Sequence of chain 1.C:
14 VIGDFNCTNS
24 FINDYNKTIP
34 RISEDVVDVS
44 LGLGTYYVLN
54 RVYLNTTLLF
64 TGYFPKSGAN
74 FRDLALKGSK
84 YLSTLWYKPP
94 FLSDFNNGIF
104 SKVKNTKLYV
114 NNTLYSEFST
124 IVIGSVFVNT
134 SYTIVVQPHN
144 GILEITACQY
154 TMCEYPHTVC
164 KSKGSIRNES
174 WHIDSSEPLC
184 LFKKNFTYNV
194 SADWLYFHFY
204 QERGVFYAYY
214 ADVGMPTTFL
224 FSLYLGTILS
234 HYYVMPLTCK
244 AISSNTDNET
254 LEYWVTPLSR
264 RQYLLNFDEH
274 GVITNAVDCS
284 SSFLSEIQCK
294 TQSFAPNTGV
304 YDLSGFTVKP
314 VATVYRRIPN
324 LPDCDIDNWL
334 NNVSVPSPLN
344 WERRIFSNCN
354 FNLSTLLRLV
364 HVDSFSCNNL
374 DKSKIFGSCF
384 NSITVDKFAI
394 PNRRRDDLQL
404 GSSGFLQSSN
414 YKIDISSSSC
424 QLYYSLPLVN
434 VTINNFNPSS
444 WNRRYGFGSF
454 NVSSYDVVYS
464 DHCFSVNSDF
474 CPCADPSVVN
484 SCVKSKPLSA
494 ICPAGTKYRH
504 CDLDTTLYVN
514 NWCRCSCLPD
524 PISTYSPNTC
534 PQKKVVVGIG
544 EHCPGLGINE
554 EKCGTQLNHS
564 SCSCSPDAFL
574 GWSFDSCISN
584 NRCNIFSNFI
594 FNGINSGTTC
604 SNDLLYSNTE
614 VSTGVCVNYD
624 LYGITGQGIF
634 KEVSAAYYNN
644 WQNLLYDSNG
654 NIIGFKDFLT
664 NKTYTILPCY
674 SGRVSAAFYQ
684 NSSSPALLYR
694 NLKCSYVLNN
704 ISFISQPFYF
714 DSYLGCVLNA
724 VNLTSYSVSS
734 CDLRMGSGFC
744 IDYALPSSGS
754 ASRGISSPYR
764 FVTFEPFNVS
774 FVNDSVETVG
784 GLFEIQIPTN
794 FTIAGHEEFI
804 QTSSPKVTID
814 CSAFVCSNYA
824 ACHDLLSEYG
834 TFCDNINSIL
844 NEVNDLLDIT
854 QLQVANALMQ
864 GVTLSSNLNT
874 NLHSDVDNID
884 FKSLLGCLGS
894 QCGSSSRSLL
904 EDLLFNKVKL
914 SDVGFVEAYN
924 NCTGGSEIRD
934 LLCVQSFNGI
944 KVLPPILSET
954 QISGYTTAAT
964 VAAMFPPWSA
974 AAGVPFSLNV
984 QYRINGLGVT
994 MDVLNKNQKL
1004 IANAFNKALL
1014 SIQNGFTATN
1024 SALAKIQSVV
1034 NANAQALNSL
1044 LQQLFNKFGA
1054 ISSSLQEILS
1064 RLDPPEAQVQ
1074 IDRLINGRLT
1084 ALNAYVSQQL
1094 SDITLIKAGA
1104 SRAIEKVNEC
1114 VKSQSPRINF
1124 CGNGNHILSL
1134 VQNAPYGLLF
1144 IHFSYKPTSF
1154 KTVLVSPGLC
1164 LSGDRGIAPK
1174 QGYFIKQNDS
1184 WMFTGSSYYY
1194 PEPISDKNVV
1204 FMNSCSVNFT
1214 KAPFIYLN

This protein binds this small molecule.
Small molecule (SMILES): CC(=O)N[C@@H]1[C@@H](O)[C@H](O)[C@@H](CO)O[C@H]1O

Binding-site contacts:
Ligand atom C6 contacts residue THR727 of chain 1.C at 3.8 Å.
Ligand atom O6 contacts residue THR727 of chain 1.C at 3.4 Å (h-bond).
Ligand atom C7 contacts residue ASN725 of chain 1.C at 3.5 Å.
Ligand atom O5 contacts residue ASN725 of chain 1.C at 2.4 Å (h-bond).
Ligand atom C1 contacts residue ASN725 of chain 1.C at 1.4 Å.
Ligand atom O7 contacts residue ASN725 of chain 1.C at 3.7 Å.
Ligand atom C3 contacts residue ASN725 of chain 1.C at 3.8 Å.
Ligand atom C4 contacts residue ASN725 of chain 1.C at 4.2 Å.
Ligand atom C8 contacts residue PHE713 of chain 1.C at 4.2 Å (hydrophobic).
Ligand atom N2 contacts residue ASN725 of chain 1.C at 2.9 Å (h-bond).
Ligand atom C8 contacts residue ASP714 of chain 1.C at 3.3 Å.
Ligand atom C5 contacts residue THR727 of chain 1.C at 3.4 Å.
Ligand atom C5 contacts residue ASN725 of chain 1.C at 3.7 Å.
Ligand atom C1 contacts residue THR727 of chain 1.C at 4.0 Å.
Ligand atom O5 contacts residue THR727 of chain 1.C at 3.6 Å.
Ligand atom N2 contacts residue ASP714 of chain 1.C at 4.5 Å.
Ligand atom O6 contacts residue SER728 of chain 1.C at 3.4 Å (h-bond).
Ligand atom C7 contacts residue ASP714 of chain 1.C at 4.4 Å.
Ligand atom C2 contacts residue ASN725 of chain 1.C at 2.5 Å.